Sequence of chain 3.A:
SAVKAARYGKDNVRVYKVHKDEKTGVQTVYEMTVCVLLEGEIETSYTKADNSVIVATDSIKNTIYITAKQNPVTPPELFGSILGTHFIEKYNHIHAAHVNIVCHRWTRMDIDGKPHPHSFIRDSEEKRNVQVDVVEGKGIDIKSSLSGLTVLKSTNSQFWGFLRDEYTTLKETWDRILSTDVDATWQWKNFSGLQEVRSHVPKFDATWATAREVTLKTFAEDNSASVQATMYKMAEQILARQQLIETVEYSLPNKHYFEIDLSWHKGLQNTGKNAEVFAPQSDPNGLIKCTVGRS

Binding-site contacts:
Ligand atom N7 contacts residue THR58 of chain 3.A at 2.8 Å (h-bond).
Ligand atom N7 contacts residue ALA57 of chain 3.A at 3.5 Å.
Ligand atom N8 contacts residue PHE160 of chain 4.A at 3.6 Å.
Ligand atom O6 contacts residue THR58 of chain 3.A at 3.9 Å.
Ligand atom N3 contacts residue PHE160 of chain 4.A at 3.7 Å.
Ligand atom C2 contacts residue ASN255 of chain 4.A at 3.9 Å.
Ligand atom N1 contacts residue PHE160 of chain 4.A at 3.7 Å.
Ligand atom N9 contacts residue THR58 of chain 3.A at 4.1 Å.
Ligand atom O2 contacts residue VAL228 of chain 4.A at 2.9 Å (h-bond).
Ligand atom O6 contacts residue TYR9 of chain 3.A at 3.9 Å.
Ligand atom C5 contacts residue PHE160 of chain 4.A at 3.4 Å (hydrophobic).
Ligand atom O6 contacts residue PHE160 of chain 4.A at 4.0 Å.
Ligand atom O2 contacts residue PHE160 of chain 4.A at 3.9 Å.
Ligand atom C2 contacts residue VAL228 of chain 4.A at 4.0 Å (hydrophobic).
Ligand atom O2 contacts residue ASN255 of chain 4.A at 4.1 Å.
Ligand atom O2 contacts residue GLN229 of chain 4.A at 3.8 Å.
Ligand atom C2 contacts residue GLN229 of chain 4.A at 3.9 Å.
Ligand atom C4 contacts residue PHE160 of chain 4.A at 3.4 Å (hydrophobic).
Ligand atom N7 contacts residue PHE160 of chain 4.A at 3.7 Å.
Ligand atom O6 contacts residue GLN229 of chain 4.A at 2.8 Å (h-bond).
Ligand atom C4 contacts residue ASN255 of chain 4.A at 3.8 Å.
Ligand atom N8 contacts residue ALA57 of chain 3.A at 3.9 Å.
Ligand atom N9 contacts residue LEU171 of chain 4.A at 4.0 Å.
Ligand atom N1 contacts residue GLN229 of chain 4.A at 2.9 Å (h-bond).
Ligand atom C2 contacts residue PHE160 of chain 4.A at 3.7 Å (hydrophobic).
Ligand atom N3 contacts residue ASN255 of chain 4.A at 3.3 Å (h-bond).
Ligand atom N3 contacts residue ARG177 of chain 4.A at 3.0 Å (salt-bridge).
Ligand atom N9 contacts residue PHE160 of chain 4.A at 3.5 Å.
Ligand atom C2 contacts residue ARG177 of chain 4.A at 3.5 Å.
Ligand atom N8 contacts residue THR58 of chain 3.A at 3.3 Å (h-bond).
Ligand atom C6 contacts residue PHE160 of chain 4.A at 3.6 Å (hydrophobic).
Ligand atom C4 contacts residue ARG177 of chain 4.A at 3.8 Å.
Ligand atom N8 contacts residue LEU171 of chain 4.A at 3.8 Å.
Ligand atom C6 contacts residue GLN229 of chain 4.A at 3.6 Å.
Ligand atom C5 contacts residue THR58 of chain 3.A at 4.0 Å.
Ligand atom O6 contacts residue ILE55 of chain 3.A at 3.5 Å.
Ligand atom N8 contacts residue ASP59 of chain 3.A at 4.0 Å.
Ligand atom O2 contacts residue SER227 of chain 4.A at 3.5 Å.
Ligand atom N9 contacts residue ARG177 of chain 4.A at 3.8 Å.
Ligand atom O2 contacts residue ARG177 of chain 4.A at 2.8 Å (salt-bridge).

The small molecule below binds the protein below.
Small molecule (SMILES): O=c1[nH]c(=O)c2nn[nH]c2[nH]1

Sequence of chain 4.A:
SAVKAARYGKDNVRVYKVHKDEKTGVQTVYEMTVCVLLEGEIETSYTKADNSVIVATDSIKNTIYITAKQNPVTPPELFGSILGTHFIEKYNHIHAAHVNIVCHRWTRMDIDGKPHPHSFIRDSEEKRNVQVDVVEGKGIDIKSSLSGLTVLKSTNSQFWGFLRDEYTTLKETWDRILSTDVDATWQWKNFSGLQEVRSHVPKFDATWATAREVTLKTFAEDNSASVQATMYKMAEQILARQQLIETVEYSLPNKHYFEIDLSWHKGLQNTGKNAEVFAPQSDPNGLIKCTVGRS